Binding-site contacts:
Ligand atom C8 contacts residue GLN131 of chain 1.C at 3.9 Å.
Ligand atom C5 contacts residue ASN121 of chain 1.C at 3.7 Å.
Ligand atom C1 contacts residue ASN121 of chain 1.C at 1.4 Å.
Ligand atom C8 contacts residue LYS130 of chain 1.C at 3.9 Å.
Ligand atom N2 contacts residue ASN121 of chain 1.C at 2.9 Å (h-bond).
Ligand atom C7 contacts residue LYS132 of chain 1.C at 4.3 Å.
Ligand atom N2 contacts residue LYS132 of chain 1.C at 3.4 Å.
Ligand atom C2 contacts residue ASN121 of chain 1.C at 2.5 Å.
Ligand atom O3 contacts residue LYS132 of chain 1.C at 4.3 Å.
Ligand atom C8 contacts residue LYS132 of chain 1.C at 3.8 Å.
Ligand atom O5 contacts residue ASN121 of chain 1.C at 2.4 Å (h-bond).
Ligand atom C3 contacts residue ASN121 of chain 1.C at 3.8 Å.
Ligand atom C4 contacts residue ASN121 of chain 1.C at 4.3 Å.
Ligand atom C8 contacts residue ASN121 of chain 1.C at 4.4 Å.
Ligand atom C7 contacts residue LYS130 of chain 1.C at 4.0 Å.
Ligand atom C1 contacts residue LYS132 of chain 1.C at 4.1 Å.
Ligand atom O7 contacts residue ASN121 of chain 1.C at 3.4 Å (h-bond).
Ligand atom C2 contacts residue LYS132 of chain 1.C at 3.5 Å.
Ligand atom O7 contacts residue LYS130 of chain 1.C at 3.1 Å.
Ligand atom C7 contacts residue ASN121 of chain 1.C at 3.3 Å.

Sequence of chain 1.C:
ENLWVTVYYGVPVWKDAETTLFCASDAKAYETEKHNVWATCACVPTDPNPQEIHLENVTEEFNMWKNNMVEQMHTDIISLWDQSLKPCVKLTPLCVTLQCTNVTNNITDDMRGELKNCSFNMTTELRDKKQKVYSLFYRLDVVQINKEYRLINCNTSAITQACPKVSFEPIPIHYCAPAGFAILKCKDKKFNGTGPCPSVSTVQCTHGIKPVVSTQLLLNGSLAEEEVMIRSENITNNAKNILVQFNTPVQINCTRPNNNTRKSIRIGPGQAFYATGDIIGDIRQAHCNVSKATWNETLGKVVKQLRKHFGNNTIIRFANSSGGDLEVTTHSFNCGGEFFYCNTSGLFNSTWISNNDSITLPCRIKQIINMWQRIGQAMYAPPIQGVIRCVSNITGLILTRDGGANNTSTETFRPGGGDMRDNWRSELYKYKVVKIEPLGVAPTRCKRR

The protein below binds the small molecule below.
Small molecule (SMILES): CC(=O)N[C@@H]1[C@@H](O)[C@H](O)[C@@H](CO)O[C@H]1O